Sequence of chain 1.B:
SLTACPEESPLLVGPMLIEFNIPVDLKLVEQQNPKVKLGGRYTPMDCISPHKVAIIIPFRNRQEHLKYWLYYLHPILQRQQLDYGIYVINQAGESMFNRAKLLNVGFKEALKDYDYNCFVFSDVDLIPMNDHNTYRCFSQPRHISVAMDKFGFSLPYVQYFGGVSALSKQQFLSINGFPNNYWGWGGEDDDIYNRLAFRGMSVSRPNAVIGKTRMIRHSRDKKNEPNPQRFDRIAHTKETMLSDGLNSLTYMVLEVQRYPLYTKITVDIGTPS

The protein below binds the small molecule below.
Small molecule (SMILES): O=c1ccn([C@@H]2O[C@H](CO[P](=O)(O)O[P](=O)(O)O[C@H]3O[C@H](CO)[C@H](O)[C@H](O)[C@H]3O)[C@@H](O)[C@H]2O)c(=O)[nH]1

Binding-site contacts:
Ligand atom PA contacts residue MN1 of chain 1.I at 3.4 Å.
Ligand atom O2D contacts residue PRO71 of chain 1.B at 2.6 Å (h-bond).
Ligand atom C4' contacts residue GLU201 of chain 1.B at 3.1 Å.
Ligand atom O2B contacts residue MN1 of chain 1.I at 2.3 Å.
Ligand atom N1 contacts residue PHE110 of chain 1.B at 3.2 Å.
Ligand atom O1A contacts residue MN1 of chain 1.I at 2.1 Å.
Ligand atom O2 contacts residue ARG73 of chain 1.B at 3.0 Å (salt-bridge).
Ligand atom PB contacts residue MN1 of chain 1.I at 3.4 Å.
Ligand atom O3' contacts residue ASP136 of chain 1.B at 2.9 Å (salt-bridge).
Ligand atom O2A contacts residue HIS231 of chain 1.B at 3.4 Å.
Ligand atom C6 contacts residue PHE110 of chain 1.B at 3.4 Å (hydrophobic).
Ligand atom O3D contacts residue ASP136 of chain 1.B at 3.1 Å.
Ligand atom C4 contacts residue ASP234 of chain 1.B at 3.4 Å.
Ligand atom O2 contacts residue PHE72 of chain 1.B at 3.3 Å.
Ligand atom O3' contacts residue GLY176 of chain 1.B at 2.7 Å (h-bond).
Ligand atom C6' contacts residue TRP198 of chain 1.B at 3.4 Å (hydrophobic).
Ligand atom O3A contacts residue TRP198 of chain 1.B at 3.4 Å (h-bond).
Ligand atom O1A contacts residue ARG75 of chain 1.B at 3.4 Å (salt-bridge).
Ligand atom O3' contacts residue ARG112 of chain 1.B at 3.2 Å.
Ligand atom C2' contacts residue ASP136 of chain 1.B at 3.3 Å.
Ligand atom O1A contacts residue HIS231 of chain 1.B at 3.1 Å (h-bond).
Ligand atom N3 contacts residue ARG73 of chain 1.B at 2.8 Å (salt-bridge).
Ligand atom O1B contacts residue TRP198 of chain 1.B at 2.7 Å (h-bond).
Ligand atom O2D contacts residue VAL137 of chain 1.B at 2.9 Å (h-bond).
Ligand atom O1A contacts residue ASP138 of chain 1.B at 3.2 Å (salt-bridge).
Ligand atom O6' contacts residue GLU201 of chain 1.B at 2.7 Å (salt-bridge).
Ligand atom C3' contacts residue ASP136 of chain 1.B at 3.0 Å.
Ligand atom C2D contacts residue PRO71 of chain 1.B at 3.4 Å (hydrophobic).
Ligand atom O2A contacts residue ARG75 of chain 1.B at 3.0 Å (salt-bridge).
Ligand atom O2 contacts residue ARG75 of chain 1.B at 3.3 Å.
Ligand atom O2B contacts residue MET228 of chain 1.B at 3.4 Å (h-bond).
Ligand atom O3B contacts residue ASP136 of chain 1.B at 3.4 Å (salt-bridge).
Ligand atom O1B contacts residue LYS163 of chain 1.B at 3.4 Å (salt-bridge).
Ligand atom O2' contacts residue ASP136 of chain 1.B at 2.5 Å (salt-bridge).
Ligand atom O4' contacts residue GLU201 of chain 1.B at 2.5 Å (salt-bridge).
Ligand atom O6' contacts residue GLY199 of chain 1.B at 2.8 Å (h-bond).
Ligand atom O2' contacts residue GLY176 of chain 1.B at 3.2 Å (h-bond).
Ligand atom O2B contacts residue LYS163 of chain 1.B at 3.0 Å (salt-bridge).
Ligand atom O3D contacts residue VAL137 of chain 1.B at 3.1 Å (h-bond).
Ligand atom O4 contacts residue ASP234 of chain 1.B at 3.2 Å.